Binding-site contacts:
Ligand atom CAE contacts residue ALA121 of chain 1.D at 3.7 Å (hydrophobic).
Ligand atom CAK contacts residue VAL227 of chain 1.D at 3.5 Å (hydrophobic).
Ligand atom CAG contacts residue ALA121 of chain 1.D at 3.8 Å (hydrophobic).
Ligand atom CAS contacts residue NAP1 of chain 1.R at 3.7 Å.
Ligand atom CAN contacts residue TYR173 of chain 1.D at 3.8 Å (hydrophobic).
Ligand atom CAO contacts residue TYR173 of chain 1.D at 3.9 Å (hydrophobic).
Ligand atom CAQ contacts residue TYR183 of chain 1.D at 3.2 Å (hydrophobic).
Ligand atom OAP contacts residue SER223 of chain 1.D at 3.8 Å.
Ligand atom CAI contacts residue TYR173 of chain 1.D at 3.9 Å (hydrophobic).
Ligand atom CAA contacts residue GLN181 of chain 1.D at 3.1 Å.
Ligand atom CAI contacts residue TYR183 of chain 1.D at 3.3 Å (hydrophobic).
Ligand atom OAB contacts residue TYR183 of chain 1.D at 2.4 Å (h-bond).
Ligand atom CAF contacts residue VAL227 of chain 1.D at 3.9 Å (hydrophobic).
Ligand atom CAL contacts residue ILE233 of chain 1.D at 3.9 Å (hydrophobic).
Ligand atom CAS contacts residue SER223 of chain 1.D at 3.7 Å.
Ligand atom FAC contacts residue ALA224 of chain 1.D at 3.1 Å.
Ligand atom OAB contacts residue LYS190 of chain 1.D at 3.6 Å.
Ligand atom CAA contacts residue VAL227 of chain 1.D at 3.7 Å (hydrophobic).
Ligand atom FAC contacts residue NAP1 of chain 1.R at 3.2 Å.
Ligand atom CAE contacts residue MET186 of chain 1.D at 3.8 Å (hydrophobic).
Ligand atom CAU contacts residue NAP1 of chain 1.R at 3.4 Å.
Ligand atom FAC contacts residue PHE230 of chain 1.D at 3.4 Å.
Ligand atom CAF contacts residue LEU128 of chain 1.D at 3.7 Å (hydrophobic).
Ligand atom CAA contacts residue GLY228 of chain 1.D at 3.6 Å.
Ligand atom CAG contacts residue SER223 of chain 1.D at 3.6 Å.
Ligand atom CAD contacts residue MET186 of chain 1.D at 3.5 Å (hydrophobic).
Ligand atom CAR contacts residue NAP1 of chain 1.R at 3.2 Å.
Ligand atom CAO contacts residue NAP1 of chain 1.R at 3.5 Å.
Ligand atom CAJ contacts residue NAP1 of chain 1.R at 3.6 Å.
Ligand atom CAD contacts residue LEU128 of chain 1.D at 3.9 Å (hydrophobic).
Ligand atom CAE contacts residue PHE122 of chain 1.D at 3.8 Å (hydrophobic).
Ligand atom CAQ contacts residue NAP1 of chain 1.R at 3.4 Å.
Ligand atom OAB contacts residue NAP1 of chain 1.R at 2.5 Å (h-bond).
Ligand atom CAI contacts residue NAP1 of chain 1.R at 3.5 Å.
Ligand atom CAT contacts residue NAP1 of chain 1.R at 3.4 Å.
Ligand atom CAD contacts residue ALA123 of chain 1.D at 3.9 Å (hydrophobic).
Ligand atom CAM contacts residue PHE230 of chain 1.D at 3.8 Å (hydrophobic).
Ligand atom OAP contacts residue NAP1 of chain 1.R at 3.1 Å (h-bond).
Ligand atom CAH contacts residue VAL227 of chain 1.D at 3.7 Å (hydrophobic).
Ligand atom CAM contacts residue TYR173 of chain 1.D at 3.8 Å (hydrophobic).

Sequence of chain 1.D:
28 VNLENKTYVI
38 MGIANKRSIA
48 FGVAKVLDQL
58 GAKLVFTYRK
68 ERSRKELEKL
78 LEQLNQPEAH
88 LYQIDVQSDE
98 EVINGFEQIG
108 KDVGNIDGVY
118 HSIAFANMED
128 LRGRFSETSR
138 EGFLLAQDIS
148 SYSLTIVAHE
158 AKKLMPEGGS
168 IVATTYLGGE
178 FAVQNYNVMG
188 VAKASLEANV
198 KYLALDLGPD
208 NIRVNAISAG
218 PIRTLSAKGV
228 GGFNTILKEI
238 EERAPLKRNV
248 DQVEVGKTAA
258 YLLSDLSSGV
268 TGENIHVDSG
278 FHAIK

A protein and the small-molecule ligand that binds it are described below.
Small molecule (SMILES): CCCCCCc1cc(O)c(Oc2ccccc2)cc1F